Sequence of chain 2.A:
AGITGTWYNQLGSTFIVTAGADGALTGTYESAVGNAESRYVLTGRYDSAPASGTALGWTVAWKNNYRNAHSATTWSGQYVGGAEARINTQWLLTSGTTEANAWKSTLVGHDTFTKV

Binding-site contacts:
Ligand atom C5 contacts residue THR78 of chain 3.B at 3.8 Å.
Ligand atom C5 contacts residue TRP96 of chain 3.B at 3.5 Å (hydrophobic).
Ligand atom C1' contacts residue TRP67 of chain 3.B at 3.7 Å (hydrophobic).
Ligand atom N1 contacts residue TRP67 of chain 3.B at 3.5 Å.
Ligand atom C6 contacts residue THR78 of chain 3.B at 3.8 Å.
Ligand atom OXT contacts residue SER15 of chain 3.B at 3.5 Å (h-bond).
Ligand atom C3 contacts residue ASP116 of chain 3.B at 3.3 Å.
Ligand atom O4' contacts residue ALA38 of chain 3.B at 3.5 Å (h-bond).
Ligand atom OXT contacts residue TRP67 of chain 3.B at 3.8 Å.
Ligand atom OXT contacts residue VAL35 of chain 3.B at 3.5 Å.
Ligand atom C contacts residue SER15 of chain 3.B at 3.4 Å.
Ligand atom C4 contacts residue TRP96 of chain 3.B at 3.5 Å (hydrophobic).
Ligand atom C5' contacts residue ALA74 of chain 3.B at 3.7 Å (hydrophobic).
Ligand atom C3 contacts residue TRP80 of chain 3.B at 3.6 Å (hydrophobic).
Ligand atom C3' contacts residue TRP67 of chain 3.B at 3.7 Å (hydrophobic).
Ligand atom O contacts residue TYR31 of chain 3.B at 2.7 Å (h-bond).
Ligand atom OXT contacts residue SER33 of chain 3.B at 2.3 Å (h-bond).
Ligand atom CM3 contacts residue ALA38 of chain 3.B at 2.7 Å (hydrophobic).
Ligand atom O contacts residue SER15 of chain 3.B at 2.6 Å (h-bond).
Ligand atom C4' contacts residue ASN37 of chain 3.B at 3.6 Å.
Ligand atom CM3 contacts residue TRP67 of chain 3.B at 3.8 Å (hydrophobic).
Ligand atom C3 contacts residue TYR31 of chain 3.B at 3.8 Å (hydrophobic).
Ligand atom C4 contacts residue ASP116 of chain 3.B at 3.4 Å.
Ligand atom C4 contacts residue TRP80 of chain 3.B at 3.7 Å (hydrophobic).
Ligand atom C contacts residue TYR31 of chain 3.B at 3.5 Å (hydrophobic).
Ligand atom O contacts residue ASN11 of chain 3.B at 3.1 Å (h-bond).
Ligand atom N1' contacts residue TRP67 of chain 3.B at 3.9 Å.
Ligand atom C6 contacts residue TRP108 of chain 2.A at 3.8 Å (hydrophobic).
Ligand atom C2' contacts residue SER33 of chain 3.B at 3.6 Å.
Ligand atom C3' contacts residue VAL35 of chain 3.B at 3.2 Å (hydrophobic).
Ligand atom CM3 contacts residue TYR42 of chain 3.B at 3.8 Å (hydrophobic).
Ligand atom CM3 contacts residue ASN37 of chain 3.B at 3.6 Å.
Ligand atom OXT contacts residue TYR31 of chain 3.B at 3.7 Å.
Ligand atom CM3 contacts residue VAL35 of chain 3.B at 3.2 Å (hydrophobic).
Ligand atom C2' contacts residue TRP67 of chain 3.B at 3.9 Å (hydrophobic).
Ligand atom C contacts residue SER33 of chain 3.B at 3.6 Å.
Ligand atom C2' contacts residue VAL35 of chain 3.B at 2.9 Å (hydrophobic).
Ligand atom C1' contacts residue VAL35 of chain 3.B at 3.8 Å (hydrophobic).
Ligand atom O4' contacts residue ASN37 of chain 3.B at 2.5 Å (h-bond).
Ligand atom O4' contacts residue ALA74 of chain 3.B at 3.3 Å.

A protein and the small-molecule ligand that binds it are described below.
Small molecule (SMILES): Cc1cc(/N=N/c2ccccc2C(=O)O)ccc1O

Sequence of chain 3.B:
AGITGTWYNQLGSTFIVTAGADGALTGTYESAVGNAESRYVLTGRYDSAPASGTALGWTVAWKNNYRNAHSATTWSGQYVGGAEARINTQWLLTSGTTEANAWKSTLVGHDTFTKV